Binding-site contacts:
Ligand atom NH2 contacts residue GLN233 of chain 1.A at 4.0 Å.
Ligand atom CE1 contacts residue LYS51 of chain 1.A at 3.6 Å.
Ligand atom CZ contacts residue GLN64 of chain 1.A at 3.3 Å.
Ligand atom NH2 contacts residue MET65 of chain 1.A at 3.9 Å.
Ligand atom CA contacts residue MET65 of chain 1.A at 3.6 Å (hydrophobic).
Ligand atom CB contacts residue GLU224 of chain 1.A at 3.7 Å.
Ligand atom NH1 contacts residue ASP62 of chain 1.A at 3.1 Å (salt-bridge).
Ligand atom CD1 contacts residue MET65 of chain 1.A at 3.9 Å (hydrophobic).
Ligand atom CD2 contacts residue GLN69 of chain 1.A at 3.5 Å.
Ligand atom N contacts residue GLU228 of chain 1.A at 3.0 Å (salt-bridge).
Ligand atom CB contacts residue GLU228 of chain 1.A at 4.0 Å.
Ligand atom CG contacts residue GLN69 of chain 1.A at 3.1 Å.
Ligand atom CD1 contacts residue GLN69 of chain 1.A at 3.2 Å.
Ligand atom OH contacts residue LYS51 of chain 1.A at 3.6 Å.
Ligand atom CG contacts residue MET65 of chain 1.A at 3.8 Å (hydrophobic).
Ligand atom CD2 contacts residue MET65 of chain 1.A at 3.5 Å (hydrophobic).
Ligand atom CA contacts residue GLU228 of chain 1.A at 3.6 Å.
Ligand atom CZ contacts residue MET65 of chain 1.A at 3.7 Å (hydrophobic).
Ligand atom CE1 contacts residue MET65 of chain 1.A at 3.4 Å (hydrophobic).
Ligand atom CE2 contacts residue MET65 of chain 1.A at 3.9 Å (hydrophobic).
Ligand atom CB contacts residue GLU228 of chain 1.A at 3.3 Å.
Ligand atom CE1 contacts residue GLN69 of chain 1.A at 3.4 Å.
Ligand atom OH contacts residue GLN64 of chain 1.A at 2.3 Å (h-bond).
Ligand atom CD contacts residue MET65 of chain 1.A at 3.5 Å (hydrophobic).
Ligand atom NH2 contacts residue GLN69 of chain 1.A at 3.5 Å (h-bond).
Ligand atom CZ contacts residue GLN69 of chain 1.A at 3.6 Å.
Ligand atom CD1 contacts residue VAL47 of chain 1.A at 4.1 Å (hydrophobic).
Ligand atom OG contacts residue GLU224 of chain 1.A at 4.0 Å.
Ligand atom C contacts residue GLU228 of chain 1.A at 3.9 Å.
Ligand atom NH1 contacts residue MET65 of chain 1.A at 3.4 Å.
Ligand atom CE2 contacts residue GLN64 of chain 1.A at 3.4 Å.
Ligand atom NE contacts residue MET65 of chain 1.A at 3.7 Å.
Ligand atom N contacts residue GLU228 of chain 1.A at 3.5 Å (salt-bridge).
Ligand atom OG contacts residue GLU228 of chain 1.A at 2.4 Å (salt-bridge).
Ligand atom CZ contacts residue LYS51 of chain 1.A at 4.0 Å.
Ligand atom CB contacts residue MET65 of chain 1.A at 4.1 Å (hydrophobic).
Ligand atom CZ contacts residue MET65 of chain 1.A at 3.9 Å (hydrophobic).
Ligand atom CB contacts residue GLN69 of chain 1.A at 3.6 Å.
Ligand atom OH contacts residue PHE56 of chain 1.A at 3.3 Å.
Ligand atom CE2 contacts residue GLN69 of chain 1.A at 3.7 Å.

This protein binds this small molecule.
Small molecule (SMILES): NC(N)=NCCC[C@H](NC(=O)[C@H](Cc1ccccc1)NC(=O)[C@H](CO)NC(=O)[C@@H](N)CO)C(=O)N[C@@H](CC(=O)O)C(=O)N[C@@H](CC1=CN=C2C=CC=CC12)C(=O)N[C@H](C=O)Cc1ccc(O)cc1

Sequence of chain 1.A:
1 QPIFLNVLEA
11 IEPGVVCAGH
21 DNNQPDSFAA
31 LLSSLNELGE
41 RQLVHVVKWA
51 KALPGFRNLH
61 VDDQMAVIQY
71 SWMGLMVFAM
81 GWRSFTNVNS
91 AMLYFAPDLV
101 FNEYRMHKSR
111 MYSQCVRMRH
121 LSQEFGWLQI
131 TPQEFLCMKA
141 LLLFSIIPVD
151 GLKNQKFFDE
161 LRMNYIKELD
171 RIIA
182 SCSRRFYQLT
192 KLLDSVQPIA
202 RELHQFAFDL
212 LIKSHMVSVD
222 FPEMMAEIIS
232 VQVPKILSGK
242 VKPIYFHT